The small molecule below binds the protein below.
Small molecule (SMILES): O=C1CCCC(=O)C1=C(O)c1ccc(C(F)(F)F)cc1[N+](=O)[O-]

Binding-site contacts:
Ligand atom C7 contacts residue HIS266 of chain 1.A at 3.4 Å.
Ligand atom ON1 contacts residue MPD1 of chain 1.I at 3.0 Å.
Ligand atom ON2 contacts residue MPD1 of chain 1.I at 3.6 Å.
Ligand atom C2 contacts residue LEU224 of chain 1.A at 3.8 Å (hydrophobic).
Ligand atom C11 contacts residue PHE364 of chain 1.A at 3.7 Å (hydrophobic).
Ligand atom F2 contacts residue LEU323 of chain 1.A at 3.6 Å.
Ligand atom C3 contacts residue SER226 of chain 1.A at 3.3 Å.
Ligand atom F2 contacts residue ASN363 of chain 1.A at 3.2 Å.
Ligand atom O7 contacts residue PHE359 of chain 1.A at 3.7 Å.
Ligand atom O7 contacts residue PHE336 of chain 1.A at 3.4 Å.
Ligand atom C2 contacts residue ASN241 of chain 1.A at 3.7 Å.
Ligand atom C8 contacts residue PHE336 of chain 1.A at 3.3 Å (hydrophobic).
Ligand atom F2 contacts residue LEU367 of chain 1.A at 3.6 Å.
Ligand atom C1 contacts residue CO1 of chain 1.G at 3.2 Å.
Ligand atom O5 contacts residue HIS183 of chain 1.A at 3.1 Å (h-bond).
Ligand atom N contacts residue PHE336 of chain 1.A at 3.7 Å.
Ligand atom C12 contacts residue GLN334 of chain 1.A at 3.6 Å.
Ligand atom ON2 contacts residue PHE336 of chain 1.A at 3.3 Å.
Ligand atom F3 contacts residue LEU367 of chain 1.A at 3.6 Å.
Ligand atom ON1 contacts residue GLN265 of chain 1.A at 3.6 Å (h-bond).
Ligand atom O5 contacts residue CO1 of chain 1.G at 2.1 Å.
Ligand atom O1 contacts residue PHE364 of chain 1.A at 3.1 Å.
Ligand atom C12 contacts residue GLY360 of chain 1.A at 3.2 Å.
Ligand atom ON2 contacts residue PHE347 of chain 1.A at 3.1 Å.
Ligand atom C3 contacts residue ASN241 of chain 1.A at 3.5 Å.
Ligand atom O7 contacts residue HIS266 of chain 1.A at 3.3 Å.
Ligand atom C7 contacts residue CO1 of chain 1.G at 3.4 Å.
Ligand atom C10 contacts residue PHE336 of chain 1.A at 3.6 Å (hydrophobic).
Ligand atom C13 contacts residue PHE336 of chain 1.A at 3.5 Å (hydrophobic).
Ligand atom C4 contacts residue PRO239 of chain 1.A at 3.7 Å (hydrophobic).
Ligand atom O5 contacts residue HIS266 of chain 1.A at 3.6 Å.
Ligand atom O7 contacts residue GLU349 of chain 1.A at 3.1 Å (salt-bridge).
Ligand atom N contacts residue MPD1 of chain 1.I at 3.5 Å.
Ligand atom O5 contacts residue PHE359 of chain 1.A at 3.4 Å.
Ligand atom F1 contacts residue PHE364 of chain 1.A at 3.2 Å.
Ligand atom C13 contacts residue PHE359 of chain 1.A at 3.2 Å (hydrophobic).
Ligand atom C9 contacts residue PHE336 of chain 1.A at 3.4 Å (hydrophobic).
Ligand atom C10 contacts residue PHE364 of chain 1.A at 3.7 Å (hydrophobic).
Ligand atom O7 contacts residue CO1 of chain 1.G at 2.2 Å.
Ligand atom F1 contacts residue ASN363 of chain 1.A at 3.5 Å.

Sequence of chain 1.A:
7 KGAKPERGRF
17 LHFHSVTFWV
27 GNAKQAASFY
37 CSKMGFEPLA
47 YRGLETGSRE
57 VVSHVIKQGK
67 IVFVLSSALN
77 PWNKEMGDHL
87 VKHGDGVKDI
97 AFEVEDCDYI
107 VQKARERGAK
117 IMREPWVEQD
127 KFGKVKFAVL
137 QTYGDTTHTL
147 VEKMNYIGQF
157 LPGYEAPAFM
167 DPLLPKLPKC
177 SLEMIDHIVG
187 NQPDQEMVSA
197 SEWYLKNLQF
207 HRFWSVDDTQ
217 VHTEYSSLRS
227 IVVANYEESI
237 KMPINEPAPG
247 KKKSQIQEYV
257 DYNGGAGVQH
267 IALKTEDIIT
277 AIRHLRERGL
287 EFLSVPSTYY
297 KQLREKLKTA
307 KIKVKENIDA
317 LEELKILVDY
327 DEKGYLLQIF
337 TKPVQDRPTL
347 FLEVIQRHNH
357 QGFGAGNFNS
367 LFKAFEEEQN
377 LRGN